A small-molecule ligand and the protein it binds are described below.
Small molecule (SMILES): Nc1nccc(-c2c(-c3ccc(F)cc3)ncn2C2CCCCC2)n1

Sequence of chain 1.C:
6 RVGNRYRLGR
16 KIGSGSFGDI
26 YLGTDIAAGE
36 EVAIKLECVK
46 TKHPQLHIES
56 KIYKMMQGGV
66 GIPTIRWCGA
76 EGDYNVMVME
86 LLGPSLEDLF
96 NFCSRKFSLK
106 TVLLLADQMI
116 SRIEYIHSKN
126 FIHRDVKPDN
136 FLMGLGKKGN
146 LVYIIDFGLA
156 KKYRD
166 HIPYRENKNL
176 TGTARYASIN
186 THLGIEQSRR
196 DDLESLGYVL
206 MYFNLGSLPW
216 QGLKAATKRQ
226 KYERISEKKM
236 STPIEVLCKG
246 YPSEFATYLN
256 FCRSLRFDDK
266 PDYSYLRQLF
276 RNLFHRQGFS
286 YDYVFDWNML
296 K

Binding-site contacts:
Ligand atom N5 contacts residue LEU137 of chain 1.C at 4.0 Å.
Ligand atom C12 contacts residue ALA38 of chain 1.C at 3.9 Å (hydrophobic).
Ligand atom C19 contacts residue SER90 of chain 1.C at 3.9 Å.
Ligand atom N3 contacts residue ILE150 of chain 1.C at 3.9 Å.
Ligand atom N2 contacts residue ILE150 of chain 1.C at 3.9 Å.
Ligand atom C11 contacts residue GLU85 of chain 1.C at 3.7 Å.
Ligand atom N3 contacts residue ILE25 of chain 1.C at 3.2 Å.
Ligand atom C11 contacts residue ALA38 of chain 1.C at 3.6 Å (hydrophobic).
Ligand atom C14 contacts residue ASP134 of chain 1.C at 3.9 Å.
Ligand atom F1 contacts residue MET82 of chain 1.C at 3.1 Å.
Ligand atom C9 contacts residue ILE150 of chain 1.C at 4.0 Å (hydrophobic).
Ligand atom C10 contacts residue ALA38 of chain 1.C at 3.8 Å (hydrophobic).
Ligand atom C8 contacts residue ILE25 of chain 1.C at 3.6 Å (hydrophobic).
Ligand atom F1 contacts residue MET84 of chain 1.C at 3.8 Å.
Ligand atom C3 contacts residue MET84 of chain 1.C at 3.4 Å (hydrophobic).
Ligand atom C6 contacts residue ILE25 of chain 1.C at 3.7 Å (hydrophobic).
Ligand atom C11 contacts residue LEU87 of chain 1.C at 3.6 Å (hydrophobic).
Ligand atom C12 contacts residue LEU137 of chain 1.C at 3.9 Å (hydrophobic).
Ligand atom C4 contacts residue TYR58 of chain 1.C at 3.8 Å (hydrophobic).
Ligand atom C17 contacts residue ILE17 of chain 1.C at 3.9 Å (hydrophobic).
Ligand atom C7 contacts residue ILE25 of chain 1.C at 3.9 Å (hydrophobic).
Ligand atom N1 contacts residue LEU87 of chain 1.C at 3.3 Å (h-bond).
Ligand atom F1 contacts residue VAL83 of chain 1.C at 3.9 Å.
Ligand atom C5 contacts residue ILE25 of chain 1.C at 3.9 Å (hydrophobic).
Ligand atom C6 contacts residue ALA38 of chain 1.C at 3.9 Å (hydrophobic).
Ligand atom N4 contacts residue ALA38 of chain 1.C at 3.6 Å.
Ligand atom C3 contacts residue TYR58 of chain 1.C at 3.8 Å (hydrophobic).
Ligand atom C3 contacts residue MET82 of chain 1.C at 3.8 Å (hydrophobic).
Ligand atom C7 contacts residue ILE150 of chain 1.C at 3.9 Å (hydrophobic).
Ligand atom C1 contacts residue LYS40 of chain 1.C at 3.9 Å.
Ligand atom C2 contacts residue MET84 of chain 1.C at 3.7 Å (hydrophobic).
Ligand atom C9 contacts residue ILE25 of chain 1.C at 3.4 Å (hydrophobic).
Ligand atom C10 contacts residue MET84 of chain 1.C at 3.5 Å (hydrophobic).
Ligand atom N4 contacts residue LEU87 of chain 1.C at 3.0 Å (h-bond).
Ligand atom C1 contacts residue ALA38 of chain 1.C at 3.5 Å (hydrophobic).
Ligand atom N1 contacts residue LEU86 of chain 1.C at 3.6 Å.
Ligand atom C1 contacts residue MET84 of chain 1.C at 3.8 Å (hydrophobic).
Ligand atom C8 contacts residue ILE150 of chain 1.C at 3.8 Å (hydrophobic).
Ligand atom C11 contacts residue MET84 of chain 1.C at 3.6 Å (hydrophobic).
Ligand atom N4 contacts residue LEU86 of chain 1.C at 4.0 Å.